The small molecule below binds the protein below.
Small molecule (SMILES): C[C@]12CC[C@H](O)CC1=CC[C@@H]1[C@@H]2CC[C@]2(C)C(=O)CC[C@@H]12

Binding-site contacts:
Ligand atom C6 contacts residue THR11 of chain 1.E at 3.3 Å.
Ligand atom C7 contacts residue THR152 of chain 1.E at 3.6 Å.
Ligand atom C4 contacts residue CYS15 of chain 1.E at 4.4 Å (hydrophobic).
Ligand atom C12 contacts residue ASN150 of chain 1.E at 4.0 Å.
Ligand atom O3 contacts residue TRP225 of chain 1.E at 4.2 Å.
Ligand atom C16 contacts residue THR152 of chain 1.E at 4.4 Å.
Ligand atom C14 contacts residue THR152 of chain 1.E at 4.0 Å.
Ligand atom C10 contacts residue PHE243 of chain 1.E at 4.3 Å (hydrophobic).
Ligand atom C7 contacts residue ASN150 of chain 1.E at 4.5 Å.
Ligand atom C1 contacts residue PHE243 of chain 1.E at 4.4 Å (hydrophobic).
Ligand atom C5 contacts residue THR248 of chain 1.E at 4.2 Å.
Ligand atom C9 contacts residue PHE243 of chain 1.E at 4.2 Å (hydrophobic).
Ligand atom O3 contacts residue LEU54 of chain 1.E at 4.2 Å.
Ligand atom C1 contacts residue TRP225 of chain 1.E at 4.3 Å (hydrophobic).
Ligand atom C15 contacts residue THR152 of chain 1.E at 3.3 Å.
Ligand atom C12 contacts residue PHE243 of chain 1.E at 3.7 Å (hydrophobic).
Ligand atom C8 contacts residue THR152 of chain 1.E at 4.5 Å.
Ligand atom C19 contacts residue THR248 of chain 1.E at 3.9 Å.
Ligand atom C8 contacts residue THR11 of chain 1.E at 4.3 Å.
Ligand atom O3 contacts residue ASN55 of chain 1.E at 4.0 Å.
Ligand atom C18 contacts residue LEU7 of chain 1.E at 4.2 Å (hydrophobic).
Ligand atom C2 contacts residue TRP225 of chain 1.E at 3.4 Å (hydrophobic).
Ligand atom C16 contacts residue LEU7 of chain 1.E at 3.9 Å (hydrophobic).
Ligand atom C19 contacts residue ALA244 of chain 1.E at 4.2 Å (hydrophobic).
Ligand atom C4 contacts residue THR248 of chain 1.E at 4.0 Å.
Ligand atom C3 contacts residue TRP225 of chain 1.E at 4.4 Å (hydrophobic).
Ligand atom C9 contacts residue ASN150 of chain 1.E at 4.5 Å.
Ligand atom C11 contacts residue PHE243 of chain 1.E at 2.9 Å (hydrophobic).
Ligand atom C5 contacts residue PHE58 of chain 1.E at 4.0 Å (hydrophobic).
Ligand atom C7 contacts residue PHE58 of chain 1.E at 3.0 Å (hydrophobic).
Ligand atom C5 contacts residue THR11 of chain 1.E at 3.8 Å.
Ligand atom C7 contacts residue THR11 of chain 1.E at 3.5 Å.
Ligand atom C18 contacts residue PHE243 of chain 1.E at 4.5 Å (hydrophobic).
Ligand atom C4 contacts residue THR11 of chain 1.E at 4.3 Å.
Ligand atom O3 contacts residue ASN247 of chain 1.E at 4.3 Å.
Ligand atom C19 contacts residue PHE243 of chain 1.E at 3.6 Å (hydrophobic).
Ligand atom C4 contacts residue PHE58 of chain 1.E at 4.1 Å (hydrophobic).
Ligand atom C6 contacts residue PHE58 of chain 1.E at 2.5 Å (hydrophobic).
Ligand atom C18 contacts residue ALA244 of chain 1.E at 4.2 Å (hydrophobic).
Ligand atom C14 contacts residue ASN150 of chain 1.E at 4.5 Å.

Sequence of chain 1.E:
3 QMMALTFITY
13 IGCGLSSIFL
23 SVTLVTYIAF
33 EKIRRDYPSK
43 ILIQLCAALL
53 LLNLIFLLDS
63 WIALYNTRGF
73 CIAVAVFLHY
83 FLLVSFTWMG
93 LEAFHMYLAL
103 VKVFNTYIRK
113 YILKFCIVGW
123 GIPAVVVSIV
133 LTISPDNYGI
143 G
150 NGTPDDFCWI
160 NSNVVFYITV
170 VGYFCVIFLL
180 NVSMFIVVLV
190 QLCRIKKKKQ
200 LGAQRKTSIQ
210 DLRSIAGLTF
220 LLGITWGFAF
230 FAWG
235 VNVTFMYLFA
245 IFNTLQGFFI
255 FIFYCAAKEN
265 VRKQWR